Sequence of chain 1.H:
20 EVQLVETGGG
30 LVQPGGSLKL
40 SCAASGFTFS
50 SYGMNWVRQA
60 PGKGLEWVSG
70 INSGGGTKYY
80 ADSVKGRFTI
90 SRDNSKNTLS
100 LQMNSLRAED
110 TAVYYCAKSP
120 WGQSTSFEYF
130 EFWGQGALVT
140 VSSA

Binding-site contacts:
Ligand atom C4 contacts residue ASN301 of chain 1.G at 4.3 Å.
Ligand atom C8 contacts residue ASN265 of chain 1.G at 4.2 Å.
Ligand atom C8 contacts residue ARG412 of chain 1.G at 4.5 Å.
Ligand atom C5 contacts residue HIS299 of chain 1.G at 4.2 Å.
Ligand atom O7 contacts residue THR267 of chain 1.G at 3.7 Å.
Ligand atom O5 contacts residue ASN301 of chain 1.G at 2.4 Å (h-bond).
Ligand atom C3 contacts residue ASN301 of chain 1.G at 3.8 Å.
Ligand atom C2 contacts residue HIS299 of chain 1.G at 4.5 Å.
Ligand atom O7 contacts residue HIS299 of chain 1.G at 3.1 Å.
Ligand atom O7 contacts residue ASN301 of chain 1.G at 3.7 Å.
Ligand atom C7 contacts residue THR267 of chain 1.G at 4.5 Å.
Ligand atom C2 contacts residue ASN301 of chain 1.G at 2.4 Å.
Ligand atom C3 contacts residue HIS299 of chain 1.G at 4.3 Å.
Ligand atom C8 contacts residue ASN301 of chain 1.G at 4.5 Å.
Ligand atom C7 contacts residue ASN301 of chain 1.G at 3.4 Å.
Ligand atom C4 contacts residue GLY73 of chain 1.H at 4.5 Å.
Ligand atom C8 contacts residue THR267 of chain 1.G at 4.3 Å.
Ligand atom O5 contacts residue VAL383 of chain 1.G at 4.4 Å.
Ligand atom C5 contacts residue ASN301 of chain 1.G at 3.7 Å.
Ligand atom O6 contacts residue SER381 of chain 1.G at 4.3 Å.
Ligand atom N2 contacts residue ASN301 of chain 1.G at 2.8 Å (h-bond).
Ligand atom C1 contacts residue ASN301 of chain 1.G at 1.4 Å.
Ligand atom C1 contacts residue HIS299 of chain 1.G at 3.8 Å.
Ligand atom C6 contacts residue VAL383 of chain 1.G at 4.2 Å (hydrophobic).
Ligand atom O5 contacts residue HIS299 of chain 1.G at 4.4 Å.
Ligand atom C7 contacts residue HIS299 of chain 1.G at 4.2 Å.
Ligand atom O2 contacts residue GLY73 of chain 1.H at 3.7 Å.
Ligand atom O3 contacts residue ASP294 of chain 1.G at 3.1 Å (salt-bridge).

Sequence of chain 1.G:
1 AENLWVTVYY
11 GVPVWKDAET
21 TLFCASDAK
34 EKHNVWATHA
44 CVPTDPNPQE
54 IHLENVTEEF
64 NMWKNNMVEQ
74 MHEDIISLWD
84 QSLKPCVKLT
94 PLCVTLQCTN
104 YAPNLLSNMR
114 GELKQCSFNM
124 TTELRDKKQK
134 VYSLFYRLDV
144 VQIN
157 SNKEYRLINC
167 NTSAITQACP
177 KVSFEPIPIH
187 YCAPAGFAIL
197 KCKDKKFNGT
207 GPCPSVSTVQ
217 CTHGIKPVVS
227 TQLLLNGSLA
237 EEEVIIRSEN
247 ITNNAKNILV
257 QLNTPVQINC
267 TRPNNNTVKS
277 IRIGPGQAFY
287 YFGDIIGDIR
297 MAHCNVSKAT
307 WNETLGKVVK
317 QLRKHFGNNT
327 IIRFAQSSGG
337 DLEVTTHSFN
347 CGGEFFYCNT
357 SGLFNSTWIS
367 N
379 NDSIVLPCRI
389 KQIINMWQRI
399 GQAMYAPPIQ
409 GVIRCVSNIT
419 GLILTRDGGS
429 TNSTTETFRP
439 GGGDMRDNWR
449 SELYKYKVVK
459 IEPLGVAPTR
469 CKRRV

A protein and the small-molecule ligand that binds it are described below.
Small molecule (SMILES): CC(=O)N[C@H]1[C@H](O[C@H]2[C@H](O)[C@@H](NC(C)=O)CO[C@@H]2CO)O[C@H](CO)[C@@H](O[C@@H]2O[C@H](CO)[C@@H](O)[C@H](O[C@H]3O[C@H](CO)[C@@H](O)[C@H](O)[C@@H]3O[C@H]3O[C@H](CO)[C@@H](O)[C@H](O)[C@@H]3O[C@H]3O[C@H](CO)[C@@H](O)[C@H](O)[C@@H]3O)[C@@H]2O)[C@@H]1O